Sequence of chain 1.A:
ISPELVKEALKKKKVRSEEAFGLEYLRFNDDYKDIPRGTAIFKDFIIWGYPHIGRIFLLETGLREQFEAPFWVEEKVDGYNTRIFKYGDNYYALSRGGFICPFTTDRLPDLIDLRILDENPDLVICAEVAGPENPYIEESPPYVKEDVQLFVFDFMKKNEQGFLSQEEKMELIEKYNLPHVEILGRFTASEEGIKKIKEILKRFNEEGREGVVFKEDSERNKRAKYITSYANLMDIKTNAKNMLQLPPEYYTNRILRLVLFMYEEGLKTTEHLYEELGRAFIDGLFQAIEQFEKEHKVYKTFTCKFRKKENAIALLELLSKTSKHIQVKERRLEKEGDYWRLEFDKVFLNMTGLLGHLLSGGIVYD

A small-molecule ligand and the protein it binds are described below.
Small molecule (SMILES): Nc1ncnc2c1ncn2[C@@H]1O[C@H](CO)[C@@H](O)[C@H]1O

Binding-site contacts:
Ligand atom O3' contacts residue TYR54 of chain 1.A at 3.8 Å.
Ligand atom C5' contacts residue LYS229 of chain 1.A at 3.7 Å.
Ligand atom N1 contacts residue VAL217 of chain 1.A at 3.6 Å.
Ligand atom O3' contacts residue ASN85 of chain 1.A at 3.1 Å (h-bond).
Ligand atom O2' contacts residue GLU132 of chain 1.A at 2.6 Å (salt-bridge).
Ligand atom C6 contacts residue VAL217 of chain 1.A at 3.6 Å (hydrophobic).
Ligand atom N6 contacts residue GLU78 of chain 1.A at 3.5 Å (salt-bridge).
Ligand atom N1 contacts residue LYS219 of chain 1.A at 2.9 Å (salt-bridge).
Ligand atom O3' contacts residue ARG100 of chain 1.A at 3.6 Å.
Ligand atom C6 contacts residue GLU79 of chain 1.A at 3.8 Å.
Ligand atom C5 contacts residue PHE157 of chain 1.A at 3.7 Å (hydrophobic).
Ligand atom C6 contacts residue PHE157 of chain 1.A at 3.4 Å (hydrophobic).
Ligand atom C8 contacts residue VAL81 of chain 1.A at 3.2 Å (hydrophobic).
Ligand atom C5' contacts residue LYS80 of chain 1.A at 3.8 Å.
Ligand atom N6 contacts residue PHE157 of chain 1.A at 3.5 Å.
Ligand atom C4' contacts residue LYS80 of chain 1.A at 3.8 Å.
Ligand atom N7 contacts residue GLU79 of chain 1.A at 3.5 Å (salt-bridge).
Ligand atom C4 contacts residue PHE157 of chain 1.A at 3.8 Å (hydrophobic).
Ligand atom C1' contacts residue GLU132 of chain 1.A at 3.2 Å.
Ligand atom C8 contacts residue GLU132 of chain 1.A at 3.7 Å.
Ligand atom O2' contacts residue ASN85 of chain 1.A at 3.0 Å (h-bond).
Ligand atom C2 contacts residue PHE157 of chain 1.A at 3.4 Å (hydrophobic).
Ligand atom O4' contacts residue LYS80 of chain 1.A at 2.8 Å (salt-bridge).
Ligand atom C2 contacts residue TYR54 of chain 1.A at 3.5 Å (hydrophobic).
Ligand atom C2' contacts residue GLU132 of chain 1.A at 3.2 Å.
Ligand atom N3 contacts residue PHE157 of chain 1.A at 3.7 Å.
Ligand atom C1' contacts residue LYS80 of chain 1.A at 3.6 Å.
Ligand atom N7 contacts residue VAL81 of chain 1.A at 3.1 Å (h-bond).
Ligand atom O5' contacts residue LYS229 of chain 1.A at 3.7 Å.
Ligand atom N1 contacts residue PHE157 of chain 1.A at 3.5 Å.
Ligand atom C2' contacts residue PHE157 of chain 1.A at 3.8 Å (hydrophobic).
Ligand atom N7 contacts residue LYS80 of chain 1.A at 3.4 Å.
Ligand atom C2' contacts residue ASN85 of chain 1.A at 3.6 Å.
Ligand atom C3' contacts residue ASN85 of chain 1.A at 3.8 Å.
Ligand atom N6 contacts residue VAL185 of chain 1.A at 3.5 Å.
Ligand atom N9 contacts residue GLU132 of chain 1.A at 3.6 Å (salt-bridge).
Ligand atom N6 contacts residue GLU79 of chain 1.A at 2.8 Å (salt-bridge).
Ligand atom C2 contacts residue VAL217 of chain 1.A at 3.8 Å (hydrophobic).
Ligand atom C8 contacts residue LYS80 of chain 1.A at 3.7 Å.
Ligand atom C2 contacts residue LYS219 of chain 1.A at 3.6 Å.